Sequence of chain 1.B:
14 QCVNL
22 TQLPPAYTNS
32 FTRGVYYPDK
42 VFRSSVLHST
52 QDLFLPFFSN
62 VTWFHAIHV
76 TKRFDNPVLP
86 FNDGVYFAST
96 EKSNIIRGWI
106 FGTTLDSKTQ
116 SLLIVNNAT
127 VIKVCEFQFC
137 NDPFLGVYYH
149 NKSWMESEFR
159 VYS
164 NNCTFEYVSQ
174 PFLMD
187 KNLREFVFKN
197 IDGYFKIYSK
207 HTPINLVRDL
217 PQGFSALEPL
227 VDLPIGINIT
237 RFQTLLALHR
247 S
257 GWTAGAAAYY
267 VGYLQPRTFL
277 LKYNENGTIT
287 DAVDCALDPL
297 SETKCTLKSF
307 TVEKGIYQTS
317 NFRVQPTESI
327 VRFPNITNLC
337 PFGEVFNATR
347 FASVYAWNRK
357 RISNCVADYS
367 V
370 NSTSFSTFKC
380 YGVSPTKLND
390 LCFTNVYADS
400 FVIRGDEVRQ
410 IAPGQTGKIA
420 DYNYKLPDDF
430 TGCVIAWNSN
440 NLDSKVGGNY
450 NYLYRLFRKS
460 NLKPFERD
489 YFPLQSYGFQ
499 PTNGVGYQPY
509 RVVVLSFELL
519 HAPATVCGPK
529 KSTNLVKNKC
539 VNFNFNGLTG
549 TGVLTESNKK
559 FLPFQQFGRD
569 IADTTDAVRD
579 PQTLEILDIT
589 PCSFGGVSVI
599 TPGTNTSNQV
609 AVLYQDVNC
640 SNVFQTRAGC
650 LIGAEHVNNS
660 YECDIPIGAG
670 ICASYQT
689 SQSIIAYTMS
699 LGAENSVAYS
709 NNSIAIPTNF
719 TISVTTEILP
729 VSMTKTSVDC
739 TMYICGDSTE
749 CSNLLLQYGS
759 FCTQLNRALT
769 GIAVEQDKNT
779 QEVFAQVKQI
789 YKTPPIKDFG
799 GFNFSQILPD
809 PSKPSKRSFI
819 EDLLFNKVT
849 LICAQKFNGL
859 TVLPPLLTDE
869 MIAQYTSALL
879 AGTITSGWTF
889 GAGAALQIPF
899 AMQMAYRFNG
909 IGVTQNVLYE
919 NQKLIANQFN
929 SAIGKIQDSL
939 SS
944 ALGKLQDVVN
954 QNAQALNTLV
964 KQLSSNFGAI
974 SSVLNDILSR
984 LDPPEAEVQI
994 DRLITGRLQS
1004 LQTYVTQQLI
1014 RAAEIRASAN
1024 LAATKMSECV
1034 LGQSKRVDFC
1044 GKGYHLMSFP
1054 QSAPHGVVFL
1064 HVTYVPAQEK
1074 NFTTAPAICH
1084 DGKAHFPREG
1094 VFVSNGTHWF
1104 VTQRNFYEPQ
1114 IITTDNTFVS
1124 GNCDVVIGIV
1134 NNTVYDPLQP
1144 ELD

Binding-site contacts:
Ligand atom C3 contacts residue ASN801 of chain 1.B at 3.7 Å.
Ligand atom O5 contacts residue SER803 of chain 1.B at 3.4 Å (h-bond).
Ligand atom O5 contacts residue ASN801 of chain 1.B at 2.4 Å (h-bond).
Ligand atom C5 contacts residue SER803 of chain 1.B at 4.2 Å.
Ligand atom C1 contacts residue SER803 of chain 1.B at 3.9 Å.
Ligand atom C2 contacts residue ASN801 of chain 1.B at 2.4 Å.
Ligand atom C7 contacts residue ASN801 of chain 1.B at 3.1 Å.
Ligand atom C1 contacts residue ASN801 of chain 1.B at 1.4 Å.
Ligand atom C4 contacts residue ASN801 of chain 1.B at 4.2 Å.
Ligand atom N2 contacts residue ASN801 of chain 1.B at 2.8 Å (h-bond).
Ligand atom C5 contacts residue ASN801 of chain 1.B at 3.6 Å.
Ligand atom O7 contacts residue ASN801 of chain 1.B at 3.0 Å (h-bond).
Ligand atom O6 contacts residue GLN804 of chain 1.B at 4.1 Å.
Ligand atom C6 contacts residue SER803 of chain 1.B at 4.3 Å.
Ligand atom C6 contacts residue GLN804 of chain 1.B at 4.5 Å.
Ligand atom C8 contacts residue ASN801 of chain 1.B at 4.2 Å.

This protein binds this small molecule.
Small molecule (SMILES): CC(=O)N[C@@H]1[C@@H](O)[C@H](O)[C@@H](CO)O[C@H]1O